Sequence of chain 1.C:
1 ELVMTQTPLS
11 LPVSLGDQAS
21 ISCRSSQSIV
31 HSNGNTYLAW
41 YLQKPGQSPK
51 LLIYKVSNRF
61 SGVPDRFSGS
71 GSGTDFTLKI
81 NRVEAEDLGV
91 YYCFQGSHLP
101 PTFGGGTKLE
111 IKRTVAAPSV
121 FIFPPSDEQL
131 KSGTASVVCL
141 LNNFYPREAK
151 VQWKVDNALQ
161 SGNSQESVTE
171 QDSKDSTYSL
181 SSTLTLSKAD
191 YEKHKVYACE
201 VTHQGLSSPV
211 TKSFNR

Binding-site contacts:
Ligand atom N11 contacts residue ILE104 of chain 1.D at 3.8 Å.
Ligand atom C8 contacts residue GLY96 of chain 1.C at 3.6 Å.
Ligand atom N10 contacts residue MET108 of chain 1.D at 3.2 Å.
Ligand atom N10 contacts residue PHE94 of chain 1.C at 3.9 Å.
Ligand atom C16 contacts residue HIS31 of chain 1.C at 3.6 Å.
Ligand atom C4 contacts residue ASP35 of chain 1.D at 3.6 Å.
Ligand atom C13 contacts residue GLY96 of chain 1.C at 3.4 Å.
Ligand atom C9 contacts residue PRO105 of chain 1.D at 3.6 Å (hydrophobic).
Ligand atom C5 contacts residue PRO101 of chain 1.C at 3.6 Å (hydrophobic).
Ligand atom C4 contacts residue PRO101 of chain 1.C at 3.9 Å (hydrophobic).
Ligand atom N1 contacts residue PRO105 of chain 1.D at 3.3 Å.
Ligand atom N3 contacts residue HIS98 of chain 1.D at 3.4 Å (h-bond).
Ligand atom N3 contacts residue TRP47 of chain 1.D at 4.0 Å.
Ligand atom C8 contacts residue ILE104 of chain 1.D at 3.7 Å (hydrophobic).
Ligand atom C6 contacts residue PRO101 of chain 1.C at 3.6 Å (hydrophobic).
Ligand atom C12 contacts residue GLY96 of chain 1.C at 3.6 Å.
Ligand atom C14 contacts residue LEU99 of chain 1.C at 3.8 Å (hydrophobic).
Ligand atom N10 contacts residue HIS98 of chain 1.D at 4.0 Å.
Ligand atom N3 contacts residue ASP35 of chain 1.D at 2.6 Å (salt-bridge).
Ligand atom C12 contacts residue ILE104 of chain 1.D at 3.9 Å (hydrophobic).
Ligand atom C7 contacts residue PRO101 of chain 1.C at 4.0 Å (hydrophobic).
Ligand atom C13 contacts residue SER97 of chain 1.C at 3.6 Å.
Ligand atom C2 contacts residue PRO105 of chain 1.D at 3.6 Å (hydrophobic).
Ligand atom C13 contacts residue ILE104 of chain 1.D at 3.8 Å (hydrophobic).
Ligand atom C6 contacts residue TRP52 of chain 1.D at 3.6 Å (hydrophobic).
Ligand atom O17 contacts residue ILE104 of chain 1.D at 4.0 Å.
Ligand atom C2 contacts residue HIS98 of chain 1.D at 3.9 Å.
Ligand atom C5 contacts residue TRP52 of chain 1.D at 3.8 Å (hydrophobic).
Ligand atom C7 contacts residue GLY96 of chain 1.C at 3.6 Å.
Ligand atom C2 contacts residue ASP35 of chain 1.D at 3.3 Å.
Ligand atom C15 contacts residue HIS31 of chain 1.C at 3.6 Å.
Ligand atom C12 contacts residue LEU99 of chain 1.C at 3.9 Å (hydrophobic).
Ligand atom O17 contacts residue HIS31 of chain 1.C at 2.9 Å (h-bond).
Ligand atom O19 contacts residue LEU99 of chain 1.C at 3.3 Å.
Ligand atom O19 contacts residue TRP52 of chain 1.D at 3.7 Å.
Ligand atom N11 contacts residue GLY96 of chain 1.C at 2.8 Å (h-bond).
Ligand atom N1 contacts residue PHE94 of chain 1.C at 3.4 Å.
Ligand atom C15 contacts residue SER97 of chain 1.C at 3.5 Å.
Ligand atom N10 contacts residue ASP35 of chain 1.D at 2.6 Å (salt-bridge).
Ligand atom C2 contacts residue PHE94 of chain 1.C at 3.6 Å (hydrophobic).

The small molecule below binds the protein below.
Small molecule (SMILES): Nc1nc2ccc(NC(=O)CCCC(=O)O)cc2[nH]1

Sequence of chain 1.D:
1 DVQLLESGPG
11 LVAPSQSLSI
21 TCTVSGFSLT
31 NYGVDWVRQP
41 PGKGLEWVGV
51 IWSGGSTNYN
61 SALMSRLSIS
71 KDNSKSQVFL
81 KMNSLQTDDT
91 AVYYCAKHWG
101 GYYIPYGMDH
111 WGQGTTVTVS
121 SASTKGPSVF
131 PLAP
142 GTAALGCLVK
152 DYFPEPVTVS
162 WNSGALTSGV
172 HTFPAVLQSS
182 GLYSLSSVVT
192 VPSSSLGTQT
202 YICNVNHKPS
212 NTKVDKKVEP